Sequence of chain 2.A:
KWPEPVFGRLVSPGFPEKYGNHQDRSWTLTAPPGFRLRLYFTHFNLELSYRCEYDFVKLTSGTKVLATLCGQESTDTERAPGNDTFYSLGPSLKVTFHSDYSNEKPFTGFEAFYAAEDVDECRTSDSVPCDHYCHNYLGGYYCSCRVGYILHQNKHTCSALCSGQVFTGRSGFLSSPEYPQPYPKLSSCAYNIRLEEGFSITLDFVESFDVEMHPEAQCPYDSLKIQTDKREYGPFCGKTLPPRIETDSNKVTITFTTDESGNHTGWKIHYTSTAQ

Binding-site contacts:
Ligand atom C8 contacts residue THR42 of chain 2.A at 4.0 Å.
Ligand atom N2 contacts residue GLY82 of chain 2.A at 3.5 Å.
Ligand atom O5 contacts residue ASN83 of chain 2.A at 2.3 Å (h-bond).
Ligand atom C3 contacts residue ASN83 of chain 2.A at 3.8 Å.
Ligand atom C5 contacts residue ASN83 of chain 2.A at 3.6 Å.
Ligand atom O7 contacts residue HIS43 of chain 2.A at 4.4 Å.
Ligand atom C7 contacts residue ASN83 of chain 2.A at 3.6 Å.
Ligand atom O7 contacts residue THR42 of chain 2.A at 3.1 Å (h-bond).
Ligand atom C7 contacts residue PHE41 of chain 2.A at 4.0 Å (hydrophobic).
Ligand atom O7 contacts residue ASN83 of chain 2.A at 3.9 Å.
Ligand atom C8 contacts residue GLY82 of chain 2.A at 3.2 Å.
Ligand atom C7 contacts residue GLY82 of chain 2.A at 3.8 Å.
Ligand atom C1 contacts residue ASN83 of chain 2.A at 1.4 Å.
Ligand atom C8 contacts residue PHE44 of chain 2.A at 4.3 Å (hydrophobic).
Ligand atom C2 contacts residue GLY82 of chain 2.A at 4.4 Å.
Ligand atom C8 contacts residue PHE41 of chain 2.A at 3.5 Å (hydrophobic).
Ligand atom C7 contacts residue THR42 of chain 2.A at 4.0 Å.
Ligand atom O7 contacts residue PHE41 of chain 2.A at 4.0 Å.
Ligand atom C2 contacts residue ASN83 of chain 2.A at 2.5 Å.
Ligand atom N2 contacts residue ASN83 of chain 2.A at 2.9 Å (h-bond).
Ligand atom C8 contacts residue HIS43 of chain 2.A at 4.1 Å.
Ligand atom C4 contacts residue ASN83 of chain 2.A at 4.2 Å.

The small molecule below binds the protein below.
Small molecule (SMILES): CC(=O)N[C@@H]1[C@@H](O)[C@H](O)[C@@H](CO)O[C@H]1O